Binding-site contacts:
Ligand atom C27 contacts residue THR190 of chain 1.A at 2.9 Å.
Ligand atom C32 contacts residue HIS41 of chain 1.A at 3.5 Å.
Ligand atom C10 contacts residue GLU166 of chain 1.A at 3.5 Å.
Ligand atom O2 contacts residue SER144 of chain 1.A at 3.3 Å (h-bond).
Ligand atom C23 contacts residue ASP187 of chain 1.A at 3.6 Å.
Ligand atom N contacts residue GLN189 of chain 1.A at 3.0 Å (h-bond).
Ligand atom O contacts residue MET165 of chain 1.A at 3.2 Å.
Ligand atom N3 contacts residue GLU166 of chain 1.A at 2.8 Å (salt-bridge).
Ligand atom N1 contacts residue HIS164 of chain 1.A at 2.8 Å (h-bond).
Ligand atom C30 contacts residue ALA191 of chain 1.A at 3.6 Å (hydrophobic).
Ligand atom O3 contacts residue GLU166 of chain 1.A at 3.5 Å.
Ligand atom C9 contacts residue ASN142 of chain 1.A at 3.4 Å.
Ligand atom C contacts residue GLN189 of chain 1.A at 3.5 Å.
Ligand atom C22 contacts residue MET165 of chain 1.A at 3.4 Å (hydrophobic).
Ligand atom N2 contacts residue PHE140 of chain 1.A at 3.4 Å (h-bond).
Ligand atom C21 contacts residue MET165 of chain 1.A at 3.5 Å (hydrophobic).
Ligand atom C5 contacts residue CYS145 of chain 1.A at 2.8 Å (hydrophobic).
Ligand atom O2 contacts residue CYS145 of chain 1.A at 3.0 Å (h-bond).
Ligand atom N4 contacts residue HIS164 of chain 1.A at 3.3 Å (h-bond).
Ligand atom C13 contacts residue GLU166 of chain 1.A at 3.6 Å.
Ligand atom O3 contacts residue HIS172 of chain 1.A at 3.4 Å.
Ligand atom O2 contacts residue GLY143 of chain 1.A at 3.0 Å (h-bond).
Ligand atom O5 contacts residue GLU166 of chain 1.A at 3.6 Å.
Ligand atom C19 contacts residue GLU166 of chain 1.A at 3.4 Å.
Ligand atom C29 contacts residue THR190 of chain 1.A at 3.6 Å.
Ligand atom C contacts residue GLU166 of chain 1.A at 3.6 Å.
Ligand atom O contacts residue GLU166 of chain 1.A at 2.8 Å (salt-bridge).
Ligand atom C32 contacts residue CYS145 of chain 1.A at 1.8 Å (hydrophobic).
Ligand atom C28 contacts residue THR190 of chain 1.A at 3.0 Å.
Ligand atom C30 contacts residue GLN192 of chain 1.A at 3.6 Å.
Ligand atom O3 contacts residue PHE140 of chain 1.A at 3.4 Å.
Ligand atom C26 contacts residue THR190 of chain 1.A at 3.4 Å.
Ligand atom O6 contacts residue GLN189 of chain 1.A at 3.4 Å.
Ligand atom C8 contacts residue ASN142 of chain 1.A at 3.3 Å.
Ligand atom C30 contacts residue PRO168 of chain 1.A at 3.4 Å (hydrophobic).
Ligand atom N2 contacts residue GLU166 of chain 1.A at 3.3 Å (salt-bridge).
Ligand atom C6 contacts residue HIS163 of chain 1.A at 3.4 Å.
Ligand atom C9 contacts residue LEU141 of chain 1.A at 3.6 Å (hydrophobic).
Ligand atom O3 contacts residue HIS163 of chain 1.A at 2.6 Å (h-bond).
Ligand atom C31 contacts residue GLN192 of chain 1.A at 3.2 Å.

Sequence of chain 2.A:
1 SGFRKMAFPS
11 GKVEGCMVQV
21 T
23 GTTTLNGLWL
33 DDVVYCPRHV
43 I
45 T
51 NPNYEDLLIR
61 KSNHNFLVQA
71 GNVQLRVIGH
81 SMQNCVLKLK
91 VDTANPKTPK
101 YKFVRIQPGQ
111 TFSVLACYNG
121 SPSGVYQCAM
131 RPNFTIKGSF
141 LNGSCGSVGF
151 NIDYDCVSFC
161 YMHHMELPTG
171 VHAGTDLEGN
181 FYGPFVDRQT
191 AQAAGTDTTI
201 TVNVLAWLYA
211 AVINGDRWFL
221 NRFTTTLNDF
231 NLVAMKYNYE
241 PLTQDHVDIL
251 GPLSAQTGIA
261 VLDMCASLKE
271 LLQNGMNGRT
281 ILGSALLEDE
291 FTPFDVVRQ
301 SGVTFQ

The protein below binds the small molecule below.
Small molecule (SMILES): CC(=O)N(C[C@@H]1CCNC1=O)NC(=O)[C@H](CC1CCCCC1)NC(=O)[C@@H](NC(=O)OCc1ccccc1)[C@@H](C)OC(C)(C)C

Sequence of chain 1.A:
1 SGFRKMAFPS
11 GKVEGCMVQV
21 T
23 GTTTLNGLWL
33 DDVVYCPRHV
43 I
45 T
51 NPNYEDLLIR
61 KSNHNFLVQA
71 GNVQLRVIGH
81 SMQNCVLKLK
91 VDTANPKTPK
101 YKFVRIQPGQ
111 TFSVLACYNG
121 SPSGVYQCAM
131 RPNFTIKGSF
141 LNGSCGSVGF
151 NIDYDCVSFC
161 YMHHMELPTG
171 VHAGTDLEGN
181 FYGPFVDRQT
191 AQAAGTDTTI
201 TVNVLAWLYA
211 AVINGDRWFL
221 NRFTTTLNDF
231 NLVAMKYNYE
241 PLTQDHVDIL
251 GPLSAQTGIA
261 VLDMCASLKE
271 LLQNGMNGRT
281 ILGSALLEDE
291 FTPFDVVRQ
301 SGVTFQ